Sequence of chain 1.B:
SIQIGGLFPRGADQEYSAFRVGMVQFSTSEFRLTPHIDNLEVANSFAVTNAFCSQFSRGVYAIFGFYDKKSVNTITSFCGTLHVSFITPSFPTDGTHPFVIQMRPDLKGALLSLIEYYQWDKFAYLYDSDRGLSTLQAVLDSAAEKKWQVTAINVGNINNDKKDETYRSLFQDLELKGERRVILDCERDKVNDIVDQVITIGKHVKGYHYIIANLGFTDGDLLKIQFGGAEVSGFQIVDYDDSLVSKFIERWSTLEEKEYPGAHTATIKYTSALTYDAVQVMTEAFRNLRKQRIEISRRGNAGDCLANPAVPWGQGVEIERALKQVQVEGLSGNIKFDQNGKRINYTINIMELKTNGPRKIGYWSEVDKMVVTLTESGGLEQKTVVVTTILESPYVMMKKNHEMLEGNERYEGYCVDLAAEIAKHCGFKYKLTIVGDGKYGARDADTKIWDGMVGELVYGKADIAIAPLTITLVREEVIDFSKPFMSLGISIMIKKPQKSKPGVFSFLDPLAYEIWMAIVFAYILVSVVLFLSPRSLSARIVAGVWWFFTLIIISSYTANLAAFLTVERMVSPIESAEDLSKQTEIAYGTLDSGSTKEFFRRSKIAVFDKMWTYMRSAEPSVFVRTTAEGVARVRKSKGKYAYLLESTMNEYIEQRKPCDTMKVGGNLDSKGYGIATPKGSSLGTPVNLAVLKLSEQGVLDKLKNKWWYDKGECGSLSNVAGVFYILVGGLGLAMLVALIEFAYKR

Binding-site contacts:
Ligand atom F5 contacts residue TYR445 of chain 1.B at 3.6 Å.
Ligand atom C5 contacts residue GLU695 of chain 1.B at 3.5 Å.
Ligand atom C9 contacts residue SER644 of chain 1.B at 3.7 Å.
Ligand atom O2 contacts residue GLU695 of chain 1.B at 3.6 Å (salt-bridge).
Ligand atom F5 contacts residue MET698 of chain 1.B at 3.4 Å.
Ligand atom C2 contacts residue THR645 of chain 1.B at 3.8 Å.
Ligand atom O4 contacts residue LEU694 of chain 1.B at 3.8 Å.
Ligand atom C9 contacts residue ARG480 of chain 1.B at 3.4 Å.
Ligand atom N8 contacts residue PRO473 of chain 1.B at 3.0 Å (h-bond).
Ligand atom C9 contacts residue THR475 of chain 1.B at 3.5 Å.
Ligand atom N8 contacts residue TYR445 of chain 1.B at 3.5 Å.
Ligand atom O2 contacts residue GLY643 of chain 1.B at 3.4 Å.
Ligand atom C8 contacts residue THR475 of chain 1.B at 3.2 Å.
Ligand atom C9 contacts residue TYR445 of chain 1.B at 3.8 Å (hydrophobic).
Ligand atom C7 contacts residue SER644 of chain 1.B at 3.9 Å.
Ligand atom N8 contacts residue GLU695 of chain 1.B at 3.0 Å (salt-bridge).
Ligand atom C6 contacts residue TYR445 of chain 1.B at 3.4 Å (hydrophobic).
Ligand atom C4 contacts residue GLU695 of chain 1.B at 3.7 Å.
Ligand atom O91 contacts residue ARG480 of chain 1.B at 2.8 Å (salt-bridge).
Ligand atom N3 contacts residue GLU695 of chain 1.B at 3.6 Å.
Ligand atom F5 contacts residue THR676 of chain 1.B at 3.3 Å.
Ligand atom C7 contacts residue TYR445 of chain 1.B at 3.5 Å (hydrophobic).
Ligand atom O91 contacts residue PRO473 of chain 1.B at 3.9 Å.
Ligand atom C8 contacts residue GLU695 of chain 1.B at 3.1 Å.
Ligand atom O92 contacts residue SER644 of chain 1.B at 3.5 Å (h-bond).
Ligand atom O4 contacts residue GLU695 of chain 1.B at 3.5 Å (salt-bridge).
Ligand atom C2 contacts residue SER644 of chain 1.B at 3.8 Å.
Ligand atom O2 contacts residue THR645 of chain 1.B at 3.0 Å (h-bond).
Ligand atom N1 contacts residue GLU695 of chain 1.B at 3.5 Å (salt-bridge).
Ligand atom O92 contacts residue ARG480 of chain 1.B at 2.7 Å (salt-bridge).
Ligand atom C6 contacts residue GLU695 of chain 1.B at 3.6 Å.
Ligand atom O92 contacts residue TYR445 of chain 1.B at 3.5 Å.
Ligand atom C2 contacts residue GLU695 of chain 1.B at 3.4 Å.
Ligand atom C8 contacts residue SER644 of chain 1.B at 3.3 Å.
Ligand atom O91 contacts residue THR475 of chain 1.B at 2.6 Å (h-bond).
Ligand atom O2 contacts residue SER644 of chain 1.B at 2.7 Å (h-bond).
Ligand atom N8 contacts residue THR475 of chain 1.B at 3.1 Å (h-bond).
Ligand atom O91 contacts residue LEU474 of chain 1.B at 3.6 Å.
Ligand atom F5 contacts residue GLU397 of chain 1.B at 3.6 Å.
Ligand atom N3 contacts residue THR645 of chain 1.B at 3.3 Å.

This protein binds this small molecule.
Small molecule (SMILES): N[C@@H](Cn1cc(F)c(=O)[nH]c1=O)C(=O)O